Binding-site contacts:
Ligand atom OP1 contacts residue LYS7 of chain 10.C at 3.4 Å (salt-bridge).
Ligand atom OP1 contacts residue ASN4 of chain 10.C at 3.5 Å.
Ligand atom OP1 contacts residue THR124 of chain 5.C at 3.8 Å.
Ligand atom C4' contacts residue MET1 of chain 10.C at 3.9 Å (hydrophobic).
Ligand atom N3 contacts residue ARG180 of chain 5.C at 4.0 Å.
Ligand atom N6 contacts residue THR349 of chain 5.C at 3.9 Å.
Ligand atom O4' contacts residue MET1 of chain 10.C at 3.7 Å.
Ligand atom OP1 contacts residue SER126 of chain 5.C at 2.8 Å (h-bond).
Ligand atom N7 contacts residue ILE350 of chain 5.C at 3.8 Å.
Ligand atom C4' contacts residue GLU2 of chain 10.C at 3.5 Å.
Ligand atom O2' contacts residue MET125 of chain 5.C at 3.6 Å.
Ligand atom C4' contacts residue THR124 of chain 5.C at 3.6 Å.
Ligand atom C5' contacts residue THR124 of chain 5.C at 3.5 Å.
Ligand atom O3' contacts residue GLU2 of chain 10.C at 3.6 Å.
Ligand atom N3 contacts residue VAL192 of chain 5.C at 3.4 Å.
Ligand atom O5' contacts residue LYS7 of chain 10.C at 3.4 Å (salt-bridge).
Ligand atom O4' contacts residue ARG180 of chain 5.C at 4.0 Å.
Ligand atom P contacts residue THR3 of chain 10.C at 3.9 Å.
Ligand atom O2' contacts residue ARG180 of chain 5.C at 3.9 Å.
Ligand atom C4' contacts residue SER126 of chain 5.C at 3.4 Å.
Ligand atom O4' contacts residue PRO190 of chain 5.C at 3.2 Å.
Ligand atom C1' contacts residue ARG180 of chain 5.C at 3.7 Å.
Ligand atom C5 contacts residue ILE350 of chain 5.C at 3.6 Å (hydrophobic).
Ligand atom C5' contacts residue GLU2 of chain 10.C at 3.2 Å.
Ligand atom C5' contacts residue SER126 of chain 5.C at 3.9 Å.
Ligand atom C6 contacts residue ILE350 of chain 5.C at 3.8 Å (hydrophobic).
Ligand atom O3' contacts residue THR3 of chain 10.C at 3.8 Å.
Ligand atom N6 contacts residue ILE350 of chain 5.C at 4.0 Å.
Ligand atom P contacts residue SER126 of chain 5.C at 3.7 Å.
Ligand atom OP2 contacts residue LYS7 of chain 10.C at 2.6 Å (salt-bridge).
Ligand atom C2 contacts residue VAL192 of chain 5.C at 3.7 Å (hydrophobic).
Ligand atom C2 contacts residue ARG180 of chain 5.C at 3.6 Å.
Ligand atom O2' contacts residue MET1 of chain 10.C at 3.2 Å (h-bond).
Ligand atom OP1 contacts residue THR3 of chain 10.C at 2.9 Å (h-bond).
Ligand atom O2' contacts residue SER126 of chain 5.C at 3.6 Å (h-bond).
Ligand atom O3' contacts residue SER126 of chain 5.C at 3.3 Å.
Ligand atom C1' contacts residue PRO190 of chain 5.C at 3.9 Å (hydrophobic).
Ligand atom P contacts residue LYS7 of chain 10.C at 3.2 Å.
Ligand atom OP1 contacts residue THR124 of chain 5.C at 4.0 Å.
Ligand atom C4 contacts residue VAL192 of chain 5.C at 3.9 Å (hydrophobic).

Sequence of chain 5.C:
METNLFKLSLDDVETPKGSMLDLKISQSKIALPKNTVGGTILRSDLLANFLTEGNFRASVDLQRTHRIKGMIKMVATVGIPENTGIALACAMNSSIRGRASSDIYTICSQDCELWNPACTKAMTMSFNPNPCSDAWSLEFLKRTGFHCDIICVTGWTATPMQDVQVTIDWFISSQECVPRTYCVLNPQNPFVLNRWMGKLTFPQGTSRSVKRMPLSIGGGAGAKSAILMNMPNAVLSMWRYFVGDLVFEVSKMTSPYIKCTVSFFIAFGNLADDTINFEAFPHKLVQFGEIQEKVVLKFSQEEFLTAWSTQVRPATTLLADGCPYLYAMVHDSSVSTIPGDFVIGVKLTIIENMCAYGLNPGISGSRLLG

This protein binds this small molecule.
Small molecule (SMILES): Nc1ccn([C@@H]2O[C@H](CO[P](=O)(O)O[C@H]3[C@@H](O)[C@H](n4ccc(=O)[nH]c4=O)O[C@@H]3CO[P](=O)(O)O[C@H]3[C@@H](O)[C@H](n4ccc(N)nc4=O)O[C@@H]3CO[P](=O)(O)O[C@H]3[C@@H](O)[C@H](n4ccc(=O)[nH]c4=O)O[C@@H]3CO[P](=O)(O)O[C@H]3[C@@H](O)[C@H](n4cnc5c(=O)nc(N)[nH]c54)O[C@@H]3CO[P](=O)(O)O[C@H]3[C@@H](O)[C@H](n4cnc5c(N)ncnc54)O[C@@H]3CO)[C@@H](O)[C@H]2O)c(=O)n1

Sequence of chain 10.C:
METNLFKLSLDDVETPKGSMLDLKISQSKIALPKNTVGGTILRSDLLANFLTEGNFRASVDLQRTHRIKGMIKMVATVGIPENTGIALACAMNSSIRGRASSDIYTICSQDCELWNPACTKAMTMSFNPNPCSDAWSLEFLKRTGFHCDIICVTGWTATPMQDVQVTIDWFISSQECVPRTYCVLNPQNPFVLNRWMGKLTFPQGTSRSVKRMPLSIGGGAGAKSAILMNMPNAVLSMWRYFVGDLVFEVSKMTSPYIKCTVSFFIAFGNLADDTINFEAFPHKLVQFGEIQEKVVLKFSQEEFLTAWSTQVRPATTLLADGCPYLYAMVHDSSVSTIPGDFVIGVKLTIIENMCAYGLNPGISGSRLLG